Sequence of chain 1.B:
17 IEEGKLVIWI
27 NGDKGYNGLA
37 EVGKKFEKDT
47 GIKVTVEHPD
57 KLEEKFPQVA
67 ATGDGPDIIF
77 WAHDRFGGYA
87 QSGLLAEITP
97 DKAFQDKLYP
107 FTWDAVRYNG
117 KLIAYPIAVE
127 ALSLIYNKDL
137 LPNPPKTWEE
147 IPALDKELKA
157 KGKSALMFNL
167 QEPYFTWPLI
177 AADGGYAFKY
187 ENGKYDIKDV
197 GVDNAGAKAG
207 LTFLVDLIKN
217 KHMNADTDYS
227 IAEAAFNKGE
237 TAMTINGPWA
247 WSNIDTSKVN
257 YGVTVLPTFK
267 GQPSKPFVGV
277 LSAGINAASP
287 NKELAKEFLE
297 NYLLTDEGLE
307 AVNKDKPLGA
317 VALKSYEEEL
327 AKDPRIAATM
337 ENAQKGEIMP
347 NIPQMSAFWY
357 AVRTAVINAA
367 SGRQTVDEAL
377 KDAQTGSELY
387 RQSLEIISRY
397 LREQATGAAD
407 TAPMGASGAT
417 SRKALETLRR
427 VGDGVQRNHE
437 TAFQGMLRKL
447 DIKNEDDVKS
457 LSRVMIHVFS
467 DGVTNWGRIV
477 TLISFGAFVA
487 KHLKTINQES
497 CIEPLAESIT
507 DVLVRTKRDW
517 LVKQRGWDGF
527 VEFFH

Binding-site contacts:
Ligand atom C37 contacts residue HIS435 of chain 1.B at 3.8 Å.
Ligand atom C14 contacts residue THR477 of chain 1.B at 3.7 Å.
Ligand atom O7 contacts residue PHE530 of chain 1.B at 3.7 Å.
Ligand atom F1 contacts residue LEU446 of chain 1.B at 3.4 Å.
Ligand atom N1 contacts residue THR477 of chain 1.B at 3.5 Å (h-bond).
Ligand atom S1 contacts residue MET461 of chain 1.B at 3.7 Å.
Ligand atom C3 contacts residue PHE530 of chain 1.B at 3.8 Å (hydrophobic).
Ligand atom C9 contacts residue THR477 of chain 1.B at 3.6 Å.
Ligand atom O3 contacts residue ARG474 of chain 1.B at 3.0 Å (salt-bridge).
Ligand atom C20 contacts residue MET442 of chain 1.B at 3.3 Å (hydrophobic).
Ligand atom N3 contacts residue PHE465 of chain 1.B at 3.5 Å.
Ligand atom C19 contacts residue VAL464 of chain 1.B at 3.6 Å (hydrophobic).
Ligand atom C11 contacts residue HIS435 of chain 1.B at 3.7 Å.
Ligand atom O1 contacts residue THR477 of chain 1.B at 3.8 Å.
Ligand atom C11 contacts residue THR477 of chain 1.B at 3.5 Å.
Ligand atom C49 contacts residue VAL464 of chain 1.B at 3.8 Å (hydrophobic).
Ligand atom C53 contacts residue PHE530 of chain 1.B at 3.5 Å (hydrophobic).
Ligand atom C23 contacts residue MET461 of chain 1.B at 3.6 Å (hydrophobic).
Ligand atom N3 contacts residue LEU478 of chain 1.B at 3.7 Å.
Ligand atom C21 contacts residue MET442 of chain 1.B at 3.4 Å (hydrophobic).
Ligand atom C22 contacts residue PHE481 of chain 1.B at 3.3 Å (hydrophobic).
Ligand atom C37 contacts residue THR477 of chain 1.B at 3.8 Å.
Ligand atom C44 contacts residue MET442 of chain 1.B at 3.6 Å (hydrophobic).
Ligand atom C26 contacts residue ARG474 of chain 1.B at 3.3 Å.
Ligand atom O6 contacts residue ALA438 of chain 1.B at 3.7 Å.
Ligand atom O2 contacts residue THR477 of chain 1.B at 3.6 Å.
Ligand atom C23 contacts residue PHE481 of chain 1.B at 3.4 Å (hydrophobic).
Ligand atom S1 contacts residue LEU478 of chain 1.B at 3.6 Å.
Ligand atom C8 contacts residue THR477 of chain 1.B at 3.2 Å.
Ligand atom C33 contacts residue PHE481 of chain 1.B at 3.5 Å (hydrophobic).
Ligand atom C42 contacts residue ALA438 of chain 1.B at 3.7 Å (hydrophobic).
Ligand atom C38 contacts residue THR477 of chain 1.B at 3.6 Å.
Ligand atom O4 contacts residue ARG474 of chain 1.B at 3.0 Å (salt-bridge).
Ligand atom C43 contacts residue ALA438 of chain 1.B at 3.6 Å (hydrophobic).
Ligand atom F1 contacts residue MET442 of chain 1.B at 3.1 Å.
Ligand atom C15 contacts residue ARG474 of chain 1.B at 3.3 Å.
Ligand atom N2 contacts residue GLY473 of chain 1.B at 3.7 Å.
Ligand atom C33 contacts residue PHE439 of chain 1.B at 3.7 Å (hydrophobic).
Ligand atom C36 contacts residue PHE439 of chain 1.B at 3.6 Å (hydrophobic).
Ligand atom C43 contacts residue MET442 of chain 1.B at 3.6 Å (hydrophobic).

This protein binds this small molecule.
Small molecule (SMILES): Cc1c(Cl)c2c(Cl)c(C)c1-c1c(-c3ccc(F)cc3)sc3ncnc(c13)O[C@@H](C(=O)O)Cc1cc(ccc1OCc1ccnc(-c3ccc(OC[C@H]4COCCO4)cc3)n1)OC[C@@H](CN1CCN(C)CC1)O2